Sequence of chain 1.A:
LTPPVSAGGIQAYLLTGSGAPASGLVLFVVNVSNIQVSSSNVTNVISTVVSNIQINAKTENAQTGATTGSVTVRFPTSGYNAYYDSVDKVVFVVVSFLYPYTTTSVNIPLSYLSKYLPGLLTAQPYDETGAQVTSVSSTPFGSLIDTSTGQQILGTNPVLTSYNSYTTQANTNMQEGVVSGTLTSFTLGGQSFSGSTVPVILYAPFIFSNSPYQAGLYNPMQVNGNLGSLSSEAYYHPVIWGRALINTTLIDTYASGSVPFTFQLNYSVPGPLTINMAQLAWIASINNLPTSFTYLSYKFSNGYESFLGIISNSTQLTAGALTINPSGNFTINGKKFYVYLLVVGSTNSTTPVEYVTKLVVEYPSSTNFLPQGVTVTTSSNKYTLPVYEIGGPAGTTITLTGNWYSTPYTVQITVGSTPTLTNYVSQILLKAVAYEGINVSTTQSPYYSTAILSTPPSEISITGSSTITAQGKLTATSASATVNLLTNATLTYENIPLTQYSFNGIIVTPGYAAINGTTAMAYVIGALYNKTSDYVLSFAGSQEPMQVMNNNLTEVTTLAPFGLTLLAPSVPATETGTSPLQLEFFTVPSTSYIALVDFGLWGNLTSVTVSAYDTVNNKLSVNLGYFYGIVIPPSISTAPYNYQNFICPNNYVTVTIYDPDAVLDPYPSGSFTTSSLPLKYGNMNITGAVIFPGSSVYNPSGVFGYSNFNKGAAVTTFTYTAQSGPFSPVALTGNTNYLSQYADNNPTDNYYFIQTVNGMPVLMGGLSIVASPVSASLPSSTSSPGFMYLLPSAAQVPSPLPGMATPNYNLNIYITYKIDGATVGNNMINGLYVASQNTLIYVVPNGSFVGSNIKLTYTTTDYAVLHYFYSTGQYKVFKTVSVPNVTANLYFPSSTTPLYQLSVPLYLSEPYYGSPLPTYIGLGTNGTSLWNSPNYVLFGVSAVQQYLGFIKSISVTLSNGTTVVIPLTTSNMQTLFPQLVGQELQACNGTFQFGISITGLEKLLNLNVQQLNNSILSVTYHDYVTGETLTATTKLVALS

The protein below binds the small molecule below.
Small molecule (SMILES): CC(=O)N[C@H]1[C@H](O[C@H]2[C@H](O)[C@@H](NC(C)=O)CO[C@@H]2CO)O[C@H](CO[C@H]2O[C@H](CO)[C@@H](O)[C@H](O)[C@@H]2O)[C@@H](O[C@H]2O[C@H](CO)[C@@H](O)[C@H](O)[C@@H]2O)[C@@H]1O[C@@H]1O[C@H](CS(=O)(=O)O)[C@@H](O)[C@H](O)[C@H]1O

Binding-site contacts:
Ligand atom C4 contacts residue ASN295 of chain 1.A at 4.3 Å.
Ligand atom C1 contacts residue ASN295 of chain 1.A at 1.5 Å.
Ligand atom N2 contacts residue GLN293 of chain 1.A at 4.4 Å.
Ligand atom C7 contacts residue TYR464 of chain 1.A at 4.4 Å (hydrophobic).
Ligand atom C2 contacts residue ASN295 of chain 1.A at 2.5 Å.
Ligand atom C3 contacts residue ASN295 of chain 1.A at 3.9 Å.
Ligand atom C8 contacts residue TYR464 of chain 1.A at 3.7 Å (hydrophobic).
Ligand atom C5 contacts residue VAL462 of chain 1.A at 4.4 Å (hydrophobic).
Ligand atom C7 contacts residue MET713 of chain 1.A at 4.2 Å (hydrophobic).
Ligand atom N2 contacts residue ASN295 of chain 1.A at 3.3 Å (h-bond).
Ligand atom C4 contacts residue MET713 of chain 1.A at 4.0 Å (hydrophobic).
Ligand atom C5 contacts residue ASN295 of chain 1.A at 3.6 Å.
Ligand atom O3 contacts residue ASN712 of chain 1.A at 4.0 Å.
Ligand atom C6 contacts residue GLN293 of chain 1.A at 4.0 Å.
Ligand atom C1 contacts residue MET713 of chain 1.A at 4.2 Å (hydrophobic).
Ligand atom C8 contacts residue MET713 of chain 1.A at 3.6 Å (hydrophobic).
Ligand atom O3 contacts residue ASN295 of chain 1.A at 4.4 Å.
Ligand atom C5 contacts residue GLN293 of chain 1.A at 3.6 Å.
Ligand atom C2 contacts residue MET713 of chain 1.A at 4.3 Å (hydrophobic).
Ligand atom O5 contacts residue VAL462 of chain 1.A at 4.0 Å.
Ligand atom C8 contacts residue ASN295 of chain 1.A at 4.3 Å.
Ligand atom O6 contacts residue TYR464 of chain 1.A at 3.3 Å (h-bond).
Ligand atom C6 contacts residue VAL462 of chain 1.A at 4.0 Å (hydrophobic).
Ligand atom C5 contacts residue MET713 of chain 1.A at 3.9 Å (hydrophobic).
Ligand atom C8 contacts residue THR638 of chain 1.A at 4.3 Å.
Ligand atom C3 contacts residue MET713 of chain 1.A at 3.6 Å (hydrophobic).
Ligand atom O4 contacts residue MET713 of chain 1.A at 3.9 Å.
Ligand atom O7 contacts residue MET713 of chain 1.A at 4.0 Å.
Ligand atom O7 contacts residue ASN295 of chain 1.A at 4.2 Å.
Ligand atom O2 contacts residue MET713 of chain 1.A at 4.4 Å.
Ligand atom O6 contacts residue VAL462 of chain 1.A at 3.9 Å.
Ligand atom C8 contacts residue LEU653 of chain 1.A at 4.3 Å (hydrophobic).
Ligand atom O6 contacts residue GLN293 of chain 1.A at 3.2 Å (h-bond).
Ligand atom C1 contacts residue GLN293 of chain 1.A at 4.1 Å.
Ligand atom C7 contacts residue ASN295 of chain 1.A at 3.7 Å.
Ligand atom O5 contacts residue ASN295 of chain 1.A at 2.3 Å (h-bond).
Ligand atom O5 contacts residue GLN293 of chain 1.A at 4.1 Å.